This protein binds this small molecule.
Small molecule (SMILES): CC1(C)N=C(SS(C)(=O)=O)C(C)(C)N1[O]

Sequence of chain 1.A:
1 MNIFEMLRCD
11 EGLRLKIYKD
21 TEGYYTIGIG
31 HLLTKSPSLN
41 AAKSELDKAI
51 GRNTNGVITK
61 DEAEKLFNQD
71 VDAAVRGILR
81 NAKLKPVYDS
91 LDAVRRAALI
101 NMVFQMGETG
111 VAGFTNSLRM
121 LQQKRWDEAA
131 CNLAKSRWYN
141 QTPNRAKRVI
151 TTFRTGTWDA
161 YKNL

Binding-site contacts:
Ligand atom S3 contacts residue LEU164 of chain 1.A at 3.1 Å (h-bond).
Ligand atom S3 contacts residue CYS9 of chain 1.A at 1.9 Å (h-bond).